Sequence of chain 1.F:
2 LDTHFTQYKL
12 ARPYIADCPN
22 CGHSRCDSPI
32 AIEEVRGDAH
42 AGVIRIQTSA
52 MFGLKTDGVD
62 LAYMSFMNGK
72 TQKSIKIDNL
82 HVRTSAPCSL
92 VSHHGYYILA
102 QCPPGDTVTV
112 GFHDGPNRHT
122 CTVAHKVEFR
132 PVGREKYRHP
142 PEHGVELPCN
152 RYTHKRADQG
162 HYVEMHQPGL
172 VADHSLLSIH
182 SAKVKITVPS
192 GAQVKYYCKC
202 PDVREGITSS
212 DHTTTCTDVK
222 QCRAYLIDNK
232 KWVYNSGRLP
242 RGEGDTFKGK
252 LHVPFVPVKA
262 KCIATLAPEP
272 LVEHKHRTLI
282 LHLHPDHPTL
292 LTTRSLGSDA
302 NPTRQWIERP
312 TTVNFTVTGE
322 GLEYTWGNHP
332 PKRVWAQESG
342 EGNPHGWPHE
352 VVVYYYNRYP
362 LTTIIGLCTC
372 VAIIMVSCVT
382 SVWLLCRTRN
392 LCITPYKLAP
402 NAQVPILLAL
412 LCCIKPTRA

Binding-site contacts:
Ligand atom OAH contacts residue THR4 of chain 1.F at 3.7 Å.
Ligand atom O6A contacts residue SER93 of chain 1.F at 3.2 Å.
Ligand atom O4 contacts residue SER93 of chain 1.F at 3.0 Å (h-bond).
Ligand atom OAF contacts residue THR4 of chain 1.F at 2.9 Å (h-bond).
Ligand atom C6 contacts residue HIS155 of chain 1.F at 3.4 Å.
Ligand atom C2 contacts residue ALA158 of chain 1.F at 3.7 Å (hydrophobic).
Ligand atom C6 contacts residue SER93 of chain 1.F at 4.0 Å.
Ligand atom O6A contacts residue HIS155 of chain 1.F at 3.8 Å.
Ligand atom O5 contacts residue HIS155 of chain 1.F at 3.6 Å.
Ligand atom O4 contacts residue LYS156 of chain 1.F at 3.5 Å.
Ligand atom C3 contacts residue ALA158 of chain 1.F at 4.0 Å (hydrophobic).
Ligand atom OAH contacts residue ASP3 of chain 1.F at 4.0 Å.
Ligand atom OAF contacts residue ARG157 of chain 1.F at 2.8 Å (salt-bridge).
Ligand atom C3 contacts residue LYS156 of chain 1.F at 4.0 Å.
Ligand atom C6 contacts residue HIS94 of chain 1.F at 3.9 Å.
Ligand atom C5 contacts residue HIS155 of chain 1.F at 4.0 Å.
Ligand atom OBI contacts residue LYS156 of chain 1.F at 4.0 Å.
Ligand atom O3 contacts residue ALA158 of chain 1.F at 3.0 Å (h-bond).
Ligand atom OAH contacts residue LEU2 of chain 1.F at 2.8 Å (h-bond).
Ligand atom O6B contacts residue LYS156 of chain 1.F at 3.3 Å.
Ligand atom O6B contacts residue LEU62 of chain 1.F at 4.0 Å.
Ligand atom SAG contacts residue ARG157 of chain 1.F at 3.6 Å (salt-bridge).
Ligand atom O5 contacts residue LYS156 of chain 1.F at 3.4 Å.
Ligand atom OAF contacts residue ALA158 of chain 1.F at 3.3 Å.
Ligand atom SAG contacts residue THR4 of chain 1.F at 3.9 Å.
Ligand atom O3 contacts residue ARG157 of chain 1.F at 3.3 Å (salt-bridge).
Ligand atom O6B contacts residue HIS94 of chain 1.F at 4.0 Å.
Ligand atom O4 contacts residue HIS155 of chain 1.F at 3.5 Å (h-bond).
Ligand atom O6B contacts residue ARG157 of chain 1.F at 3.3 Å (salt-bridge).
Ligand atom C4 contacts residue LYS156 of chain 1.F at 4.0 Å.
Ligand atom O6B contacts residue HIS155 of chain 1.F at 3.3 Å (h-bond).
Ligand atom C3 contacts residue ARG157 of chain 1.F at 3.7 Å.
Ligand atom C6 contacts residue LEU62 of chain 1.F at 3.5 Å (hydrophobic).
Ligand atom OAH contacts residue ARG157 of chain 1.F at 3.1 Å (salt-bridge).
Ligand atom O6A contacts residue LEU62 of chain 1.F at 3.4 Å.
Ligand atom C5 contacts residue LEU62 of chain 1.F at 3.8 Å (hydrophobic).
Ligand atom O3 contacts residue LYS156 of chain 1.F at 3.0 Å.
Ligand atom O6A contacts residue HIS94 of chain 1.F at 3.2 Å (h-bond).
Ligand atom O5 contacts residue ARG157 of chain 1.F at 3.8 Å.
Ligand atom O5B contacts residue LYS156 of chain 1.F at 3.3 Å.

This protein binds this small molecule.
Small molecule (SMILES): O=C(O)[C@@H]1O[C@H](O[C@H]2[C@@H](OS(=O)(=O)O)O[C@@H](O)[C@H](NS(=O)(=O)O)[C@H]2O)[C@@H](OS(=O)(=O)O)[C@H](O)[C@@H]1O